A protein and the small-molecule ligand that binds it are described below.
Small molecule (SMILES): C=CC(=O)Nc1cccc(Oc2nc(Nc3cc(C)[nH]n3)cc(N3CCN(C)CC3)n2)c1

Binding-site contacts:
Ligand atom C4 contacts residue GLY97 of chain 1.B at 3.5 Å.
Ligand atom NAT contacts residue MET94 of chain 1.B at 2.8 Å (h-bond).
Ligand atom C6 contacts residue MET94 of chain 1.B at 3.4 Å (hydrophobic).
Ligand atom N3 contacts residue LEU26 of chain 1.B at 3.9 Å.
Ligand atom C5 contacts residue LEU26 of chain 1.B at 3.8 Å (hydrophobic).
Ligand atom CAX contacts residue ALA46 of chain 1.B at 3.4 Å (hydrophobic).
Ligand atom NAU contacts residue GLU92 of chain 1.B at 2.9 Å (salt-bridge).
Ligand atom C5 contacts residue GLY97 of chain 1.B at 3.5 Å.
Ligand atom NAS contacts residue ASP101 of chain 1.B at 3.8 Å.
Ligand atom NAP contacts residue ALA46 of chain 1.B at 3.8 Å.
Ligand atom C4 contacts residue LEU26 of chain 1.B at 3.9 Å (hydrophobic).
Ligand atom OAD contacts residue CYS98 of chain 1.B at 3.6 Å.
Ligand atom CAW contacts residue CYS98 of chain 1.B at 3.3 Å (hydrophobic).
Ligand atom CAM contacts residue SER95 of chain 1.B at 3.7 Å.
Ligand atom CAG contacts residue LEU26 of chain 1.B at 3.4 Å (hydrophobic).
Ligand atom NBF contacts residue GLY97 of chain 1.B at 3.8 Å.
Ligand atom CAG contacts residue GLY27 of chain 1.B at 3.5 Å.
Ligand atom CAA contacts residue CYS98 of chain 1.B at 1.6 Å (hydrophobic).
Ligand atom CAI contacts residue LEU146 of chain 1.B at 3.7 Å (hydrophobic).
Ligand atom NAU contacts residue ALA46 of chain 1.B at 3.5 Å.
Ligand atom CAO contacts residue SER95 of chain 1.B at 3.2 Å.
Ligand atom CAA contacts residue ALA143 of chain 1.B at 3.9 Å (hydrophobic).
Ligand atom OAV contacts residue VAL34 of chain 1.B at 3.7 Å.
Ligand atom CAI contacts residue ALA46 of chain 1.B at 3.8 Å (hydrophobic).
Ligand atom CAK contacts residue CYS98 of chain 1.B at 2.9 Å (hydrophobic).
Ligand atom CAO contacts residue GLY97 of chain 1.B at 3.6 Å.
Ligand atom CAX contacts residue LEU146 of chain 1.B at 3.6 Å (hydrophobic).
Ligand atom NAP contacts residue TYR93 of chain 1.B at 3.6 Å.
Ligand atom CAE contacts residue GLY27 of chain 1.B at 3.5 Å.
Ligand atom NAT contacts residue TYR93 of chain 1.B at 3.9 Å.
Ligand atom NAP contacts residue GLU92 of chain 1.B at 3.4 Å (salt-bridge).
Ligand atom CAE contacts residue LEU26 of chain 1.B at 3.3 Å (hydrophobic).
Ligand atom NAP contacts residue MET94 of chain 1.B at 3.0 Å (h-bond).
Ligand atom CBA contacts residue LEU146 of chain 1.B at 3.9 Å (hydrophobic).
Ligand atom CAB contacts residue ALA46 of chain 1.B at 3.8 Å (hydrophobic).
Ligand atom CAO contacts residue LYS96 of chain 1.B at 3.8 Å.
Ligand atom C5 contacts residue MET94 of chain 1.B at 3.3 Å (hydrophobic).
Ligand atom NAU contacts residue LEU146 of chain 1.B at 3.7 Å.
Ligand atom CBA contacts residue MET94 of chain 1.B at 3.7 Å (hydrophobic).
Ligand atom CAB contacts residue MET91 of chain 1.B at 3.7 Å (hydrophobic).

Sequence of chain 1.B:
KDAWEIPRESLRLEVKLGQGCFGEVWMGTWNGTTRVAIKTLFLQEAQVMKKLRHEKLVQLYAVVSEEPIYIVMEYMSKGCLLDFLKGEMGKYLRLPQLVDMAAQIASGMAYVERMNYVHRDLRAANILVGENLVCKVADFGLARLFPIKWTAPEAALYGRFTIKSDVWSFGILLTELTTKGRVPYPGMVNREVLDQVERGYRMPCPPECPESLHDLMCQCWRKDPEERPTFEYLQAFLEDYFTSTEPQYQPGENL